Sequence of chain 23.A:
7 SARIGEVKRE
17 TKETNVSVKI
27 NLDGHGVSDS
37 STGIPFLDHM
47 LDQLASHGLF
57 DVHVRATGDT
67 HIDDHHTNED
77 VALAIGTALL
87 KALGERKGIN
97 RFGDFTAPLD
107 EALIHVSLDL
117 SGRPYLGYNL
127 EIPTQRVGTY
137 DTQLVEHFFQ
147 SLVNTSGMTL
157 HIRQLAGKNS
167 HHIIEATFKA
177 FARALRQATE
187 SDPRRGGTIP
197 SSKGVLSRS

This protein binds this small molecule.
Small molecule (SMILES): O=P(O)(O)C[C@H](O)Cn1cncn1

Sequence of chain 5.A:
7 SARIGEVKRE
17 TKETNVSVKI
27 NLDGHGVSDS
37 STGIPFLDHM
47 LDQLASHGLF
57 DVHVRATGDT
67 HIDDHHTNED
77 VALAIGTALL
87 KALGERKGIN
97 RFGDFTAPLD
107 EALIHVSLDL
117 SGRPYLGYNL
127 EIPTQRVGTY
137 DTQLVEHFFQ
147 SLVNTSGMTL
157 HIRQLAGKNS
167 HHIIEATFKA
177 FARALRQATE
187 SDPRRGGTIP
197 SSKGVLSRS

Sequence of chain 20.A:
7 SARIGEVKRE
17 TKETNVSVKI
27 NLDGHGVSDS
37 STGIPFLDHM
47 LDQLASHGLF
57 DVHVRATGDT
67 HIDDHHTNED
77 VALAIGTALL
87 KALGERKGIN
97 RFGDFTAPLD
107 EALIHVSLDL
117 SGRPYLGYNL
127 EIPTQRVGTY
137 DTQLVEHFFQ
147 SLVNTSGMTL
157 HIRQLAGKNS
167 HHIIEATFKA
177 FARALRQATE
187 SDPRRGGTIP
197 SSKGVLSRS

Binding-site contacts:
Ligand atom O13 contacts residue GLU171 of chain 20.A at 3.2 Å (salt-bridge).
Ligand atom N1 contacts residue MN1 of chain 23.C at 2.3 Å.
Ligand atom O11 contacts residue LYS175 of chain 20.A at 2.7 Å (salt-bridge).
Ligand atom N2 contacts residue MN1 of chain 23.C at 3.4 Å.
Ligand atom O12 contacts residue LYS199 of chain 23.A at 2.7 Å (salt-bridge).
Ligand atom O10 contacts residue ARG97 of chain 23.A at 2.8 Å (salt-bridge).
Ligand atom O10 contacts residue SER197 of chain 23.A at 2.6 Å (h-bond).
Ligand atom N1 contacts residue GLU171 of chain 20.A at 3.3 Å (salt-bridge).
Ligand atom C7 contacts residue GLU19 of chain 5.A at 3.5 Å.
Ligand atom N1 contacts residue HIS72 of chain 5.A at 3.1 Å (h-bond).
Ligand atom O11 contacts residue ARG97 of chain 23.A at 2.9 Å (salt-bridge).
Ligand atom O13 contacts residue GLU19 of chain 5.A at 2.8 Å (salt-bridge).
Ligand atom C6 contacts residue MN1 of chain 23.C at 3.7 Å.
Ligand atom C8 contacts residue SER198 of chain 23.A at 3.8 Å.
Ligand atom C7 contacts residue GLU171 of chain 20.A at 3.1 Å.
Ligand atom C5 contacts residue MN1 of chain 23.C at 3.3 Å.
Ligand atom C3 contacts residue GLU75 of chain 5.A at 3.2 Å.
Ligand atom C6 contacts residue GLU19 of chain 5.A at 3.5 Å.
Ligand atom C3 contacts residue MN1 of chain 23.B at 3.2 Å.
Ligand atom O13 contacts residue MN1 of chain 23.C at 2.3 Å.
Ligand atom O12 contacts residue ARG119 of chain 23.A at 2.8 Å (salt-bridge).
Ligand atom C5 contacts residue HIS71 of chain 5.A at 3.2 Å.
Ligand atom N4 contacts residue HIS71 of chain 5.A at 3.0 Å (h-bond).
Ligand atom O13 contacts residue HIS45 of chain 20.A at 3.1 Å (h-bond).
Ligand atom N1 contacts residue HIS167 of chain 20.A at 3.3 Å (h-bond).
Ligand atom C7 contacts residue MN1 of chain 23.C at 3.3 Å.
Ligand atom C8 contacts residue GLU19 of chain 5.A at 3.6 Å.
Ligand atom N4 contacts residue GLU75 of chain 5.A at 3.0 Å (salt-bridge).
Ligand atom C5 contacts residue HIS167 of chain 20.A at 3.4 Å.
Ligand atom C5 contacts residue MN1 of chain 23.B at 3.3 Å.
Ligand atom O13 contacts residue HIS72 of chain 5.A at 3.2 Å (h-bond).
Ligand atom C5 contacts residue HIS72 of chain 5.A at 3.8 Å.
Ligand atom P9 contacts residue SER197 of chain 23.A at 3.7 Å.
Ligand atom N4 contacts residue MN1 of chain 23.B at 2.2 Å.
Ligand atom P9 contacts residue ARG97 of chain 23.A at 3.7 Å.
Ligand atom C5 contacts residue HIS168 of chain 20.A at 3.8 Å.
Ligand atom O11 contacts residue ARG119 of chain 23.A at 3.0 Å (salt-bridge).
Ligand atom N2 contacts residue HIS72 of chain 5.A at 3.7 Å.
Ligand atom N4 contacts residue HIS168 of chain 20.A at 3.4 Å (h-bond).
Ligand atom C8 contacts residue GLU171 of chain 20.A at 3.6 Å.